Binding-site contacts:
Ligand atom C2 contacts residue HIS133 of chain 2.A at 3.8 Å.
Ligand atom C2 contacts residue ASP45 of chain 2.A at 4.0 Å.
Ligand atom C1 contacts residue ASP45 of chain 2.A at 3.2 Å.
Ligand atom C1 contacts residue TPW1 of chain 2.H at 3.4 Å.
Ligand atom C3 contacts residue TPW1 of chain 2.H at 4.0 Å.
Ligand atom O3 contacts residue HIS132 of chain 2.A at 3.9 Å.
Ligand atom O2 contacts residue TPW1 of chain 2.H at 3.8 Å.
Ligand atom C2 contacts residue HIS132 of chain 2.A at 4.0 Å.
Ligand atom C4' contacts residue GLN556 of chain 2.B at 4.0 Å.
Ligand atom C2' contacts residue PHE485 of chain 2.B at 3.7 Å (hydrophobic).
Ligand atom C4' contacts residue THR303 of chain 2.B at 3.9 Å.
Ligand atom C1' contacts residue HIS132 of chain 2.A at 3.8 Å.
Ligand atom C3 contacts residue MET481 of chain 2.B at 3.5 Å (hydrophobic).
Ligand atom C5' contacts residue PHE552 of chain 2.B at 3.8 Å (hydrophobic).
Ligand atom C2' contacts residue HIS132 of chain 2.A at 3.4 Å.
Ligand atom O2 contacts residue GLY44 of chain 2.A at 3.7 Å.
Ligand atom O2 contacts residue LEU482 of chain 2.B at 3.5 Å.
Ligand atom O1 contacts residue TPW1 of chain 2.H at 3.2 Å.
Ligand atom C2' contacts residue ASP45 of chain 2.A at 3.9 Å.
Ligand atom C3' contacts residue HIS132 of chain 2.A at 3.4 Å.
Ligand atom C5' contacts residue THR303 of chain 2.B at 3.6 Å.
Ligand atom C3' contacts residue ASP45 of chain 2.A at 4.2 Å.
Ligand atom C1 contacts residue HIS133 of chain 2.A at 3.8 Å.
Ligand atom C6' contacts residue MET481 of chain 2.B at 3.8 Å (hydrophobic).
Ligand atom O1 contacts residue ASP45 of chain 2.A at 3.4 Å (salt-bridge).
Ligand atom C5' contacts residue HIS132 of chain 2.A at 3.9 Å.
Ligand atom C6' contacts residue ALA422 of chain 2.B at 4.0 Å (hydrophobic).
Ligand atom O3 contacts residue ALA422 of chain 2.B at 3.6 Å.
Ligand atom C1' contacts residue MET481 of chain 2.B at 3.6 Å (hydrophobic).
Ligand atom O3 contacts residue HIS133 of chain 2.A at 3.2 Å (h-bond).
Ligand atom O1 contacts residue HIS133 of chain 2.A at 2.9 Å (h-bond).
Ligand atom O2 contacts residue ASP45 of chain 2.A at 2.6 Å (salt-bridge).
Ligand atom C1 contacts residue GLY44 of chain 2.A at 4.1 Å.
Ligand atom C4' contacts residue PHE552 of chain 2.B at 3.7 Å (hydrophobic).
Ligand atom C2 contacts residue TPW1 of chain 2.H at 3.4 Å.
Ligand atom C3' contacts residue GLN556 of chain 2.B at 4.0 Å.
Ligand atom O1 contacts residue GLY44 of chain 2.A at 3.5 Å.
Ligand atom C6' contacts residue HIS132 of chain 2.A at 3.9 Å.
Ligand atom C4' contacts residue HIS132 of chain 2.A at 3.6 Å.
Ligand atom O3 contacts residue TPW1 of chain 2.H at 3.4 Å (h-bond).

Sequence of chain 2.B:
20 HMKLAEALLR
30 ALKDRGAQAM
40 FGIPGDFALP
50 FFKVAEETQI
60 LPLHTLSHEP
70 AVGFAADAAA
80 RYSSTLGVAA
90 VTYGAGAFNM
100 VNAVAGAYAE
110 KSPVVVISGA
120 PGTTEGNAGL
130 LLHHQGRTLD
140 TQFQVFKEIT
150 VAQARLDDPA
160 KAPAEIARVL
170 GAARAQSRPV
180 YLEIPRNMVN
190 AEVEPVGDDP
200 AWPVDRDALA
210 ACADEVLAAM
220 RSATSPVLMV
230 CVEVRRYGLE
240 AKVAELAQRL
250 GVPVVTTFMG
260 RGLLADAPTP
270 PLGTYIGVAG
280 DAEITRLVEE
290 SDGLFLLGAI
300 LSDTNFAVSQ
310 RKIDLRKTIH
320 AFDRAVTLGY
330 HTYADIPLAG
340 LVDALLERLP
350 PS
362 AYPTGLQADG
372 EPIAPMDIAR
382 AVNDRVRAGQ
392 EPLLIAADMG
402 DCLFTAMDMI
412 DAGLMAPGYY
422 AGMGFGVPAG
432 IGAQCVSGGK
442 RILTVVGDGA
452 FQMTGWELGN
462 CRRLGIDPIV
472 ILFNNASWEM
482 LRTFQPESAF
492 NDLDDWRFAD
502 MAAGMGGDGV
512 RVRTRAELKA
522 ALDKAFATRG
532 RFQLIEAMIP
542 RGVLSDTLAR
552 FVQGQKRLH

The small molecule below binds the protein below.
Small molecule (SMILES): O=C(O)C(=O)Cc1ccccc1

Sequence of chain 2.A:
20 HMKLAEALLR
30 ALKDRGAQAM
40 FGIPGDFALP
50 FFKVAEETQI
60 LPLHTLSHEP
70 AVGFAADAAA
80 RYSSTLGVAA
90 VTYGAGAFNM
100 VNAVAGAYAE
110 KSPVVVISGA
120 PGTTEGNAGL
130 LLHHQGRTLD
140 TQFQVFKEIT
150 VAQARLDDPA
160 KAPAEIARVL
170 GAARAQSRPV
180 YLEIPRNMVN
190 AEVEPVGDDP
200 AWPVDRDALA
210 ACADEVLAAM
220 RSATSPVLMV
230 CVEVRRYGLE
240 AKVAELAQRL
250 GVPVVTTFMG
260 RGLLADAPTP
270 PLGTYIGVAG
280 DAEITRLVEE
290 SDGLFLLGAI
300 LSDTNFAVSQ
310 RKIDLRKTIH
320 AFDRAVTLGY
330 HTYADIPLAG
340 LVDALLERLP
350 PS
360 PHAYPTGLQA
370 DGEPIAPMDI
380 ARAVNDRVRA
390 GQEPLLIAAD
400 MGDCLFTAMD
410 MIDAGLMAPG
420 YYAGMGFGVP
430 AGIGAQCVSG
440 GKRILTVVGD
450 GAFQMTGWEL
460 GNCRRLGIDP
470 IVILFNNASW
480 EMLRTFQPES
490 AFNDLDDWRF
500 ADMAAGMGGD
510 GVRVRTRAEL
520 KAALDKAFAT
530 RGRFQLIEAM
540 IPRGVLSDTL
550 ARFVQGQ